Binding-site contacts:
Ligand atom C2' contacts residue ARG88 of chain 1.G at 3.4 Å.
Ligand atom C62 contacts residue SER115 of chain 1.G at 3.1 Å.
Ligand atom O6 contacts residue SER115 of chain 1.G at 3.6 Å.
Ligand atom C5' contacts residue SER337 of chain 1.G at 3.6 Å.
Ligand atom N7 contacts residue HIS162 of chain 1.H at 3.2 Å.
Ligand atom O67 contacts residue LYS298 of chain 1.F at 3.6 Å (salt-bridge).
Ligand atom O66 contacts residue SER115 of chain 1.G at 3.0 Å (h-bond).
Ligand atom O65 contacts residue THR114 of chain 1.G at 2.9 Å (h-bond).
Ligand atom C64 contacts residue THR161 of chain 1.H at 3.4 Å.
Ligand atom O6 contacts residue ARG332 of chain 1.G at 3.5 Å (salt-bridge).
Ligand atom O68 contacts residue LYS298 of chain 1.F at 3.0 Å (salt-bridge).
Ligand atom O1A contacts residue TYR24 of chain 1.F at 2.6 Å (h-bond).
Ligand atom PA contacts residue ARG23 of chain 1.F at 3.6 Å.
Ligand atom O5' contacts residue ARG341 of chain 1.G at 3.3 Å (salt-bridge).
Ligand atom O5' contacts residue ARG23 of chain 1.F at 3.0 Å (salt-bridge).
Ligand atom O65 contacts residue SER115 of chain 1.G at 3.0 Å (h-bond).
Ligand atom O2A contacts residue ARG341 of chain 1.G at 2.8 Å (salt-bridge).
Ligand atom O66 contacts residue HIS89 of chain 1.G at 2.6 Å (h-bond).
Ligand atom O67 contacts residue GLN244 of chain 1.G at 2.9 Å (h-bond).
Ligand atom O6 contacts residue GLN244 of chain 1.G at 3.3 Å (h-bond).
Ligand atom O2' contacts residue ARG88 of chain 1.G at 2.8 Å (salt-bridge).
Ligand atom O1A contacts residue ARG306 of chain 1.F at 3.0 Å (salt-bridge).
Ligand atom O2' contacts residue MET302 of chain 1.F at 3.2 Å.
Ligand atom O3' contacts residue ARG88 of chain 1.G at 3.6 Å.
Ligand atom O2A contacts residue TYR24 of chain 1.F at 3.3 Å (h-bond).
Ligand atom C5 contacts residue HIS89 of chain 1.G at 3.6 Å.
Ligand atom O68 contacts residue ASN300 of chain 1.F at 3.3 Å (h-bond).
Ligand atom O3' contacts residue ARG23 of chain 1.F at 3.5 Å (salt-bridge).
Ligand atom O3A contacts residue ARG306 of chain 1.F at 3.1 Å (salt-bridge).
Ligand atom C4 contacts residue HIS89 of chain 1.G at 3.3 Å.
Ligand atom O1A contacts residue ARG23 of chain 1.F at 2.8 Å (salt-bridge).
Ligand atom O2A contacts residue ALA338 of chain 1.G at 3.3 Å (h-bond).
Ligand atom N9 contacts residue HIS89 of chain 1.G at 3.5 Å (h-bond).
Ligand atom N3 contacts residue SER115 of chain 1.G at 3.5 Å.
Ligand atom PA contacts residue ARG306 of chain 1.F at 3.5 Å.
Ligand atom N6 contacts residue HIS162 of chain 1.H at 3.6 Å.
Ligand atom O67 contacts residue THR161 of chain 1.H at 2.5 Å (h-bond).
Ligand atom O2A contacts residue SER337 of chain 1.G at 2.5 Å (h-bond).
Ligand atom O5' contacts residue ARG306 of chain 1.F at 3.5 Å (salt-bridge).
Ligand atom PA contacts residue TYR24 of chain 1.F at 3.4 Å.

Sequence of chain 1.G:
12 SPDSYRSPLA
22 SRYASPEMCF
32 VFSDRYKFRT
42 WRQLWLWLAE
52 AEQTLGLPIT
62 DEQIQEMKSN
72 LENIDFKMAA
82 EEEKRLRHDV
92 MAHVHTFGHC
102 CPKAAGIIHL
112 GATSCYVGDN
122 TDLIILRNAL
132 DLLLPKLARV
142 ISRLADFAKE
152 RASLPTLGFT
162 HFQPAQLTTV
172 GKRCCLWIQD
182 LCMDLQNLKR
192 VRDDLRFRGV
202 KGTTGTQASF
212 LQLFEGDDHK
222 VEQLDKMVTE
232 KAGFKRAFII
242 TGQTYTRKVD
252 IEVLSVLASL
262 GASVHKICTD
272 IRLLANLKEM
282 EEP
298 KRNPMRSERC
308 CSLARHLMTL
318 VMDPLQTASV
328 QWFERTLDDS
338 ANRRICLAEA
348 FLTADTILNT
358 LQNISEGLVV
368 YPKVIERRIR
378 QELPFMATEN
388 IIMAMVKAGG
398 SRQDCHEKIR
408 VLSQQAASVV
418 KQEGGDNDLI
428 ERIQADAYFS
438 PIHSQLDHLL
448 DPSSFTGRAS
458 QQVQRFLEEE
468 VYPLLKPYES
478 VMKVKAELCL

This protein binds this small molecule.
Small molecule (SMILES): Nc1c(C(=O)N[C@@H](CC(=O)O)C(=O)O)ncn1[C@@H]1O[C@H](COP(=O)(O)O)[C@@H](O)[C@@H]1O

Sequence of chain 1.H:
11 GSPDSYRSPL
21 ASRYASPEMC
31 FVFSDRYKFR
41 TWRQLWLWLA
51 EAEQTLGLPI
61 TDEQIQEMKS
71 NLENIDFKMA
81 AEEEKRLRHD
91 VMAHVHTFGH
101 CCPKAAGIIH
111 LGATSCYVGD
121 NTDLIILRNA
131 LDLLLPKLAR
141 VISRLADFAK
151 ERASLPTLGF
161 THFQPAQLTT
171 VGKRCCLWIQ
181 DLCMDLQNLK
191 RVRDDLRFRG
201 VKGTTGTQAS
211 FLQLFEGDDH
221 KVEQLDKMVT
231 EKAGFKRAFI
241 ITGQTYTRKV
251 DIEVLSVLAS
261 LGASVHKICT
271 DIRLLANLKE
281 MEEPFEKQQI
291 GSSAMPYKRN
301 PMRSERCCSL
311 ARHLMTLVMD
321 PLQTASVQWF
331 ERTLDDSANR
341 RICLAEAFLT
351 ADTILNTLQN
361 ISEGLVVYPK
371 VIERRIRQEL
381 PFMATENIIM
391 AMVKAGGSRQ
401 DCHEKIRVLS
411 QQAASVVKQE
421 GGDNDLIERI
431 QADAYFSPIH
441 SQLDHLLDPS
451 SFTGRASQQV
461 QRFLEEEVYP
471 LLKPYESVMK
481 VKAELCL

Sequence of chain 1.F:
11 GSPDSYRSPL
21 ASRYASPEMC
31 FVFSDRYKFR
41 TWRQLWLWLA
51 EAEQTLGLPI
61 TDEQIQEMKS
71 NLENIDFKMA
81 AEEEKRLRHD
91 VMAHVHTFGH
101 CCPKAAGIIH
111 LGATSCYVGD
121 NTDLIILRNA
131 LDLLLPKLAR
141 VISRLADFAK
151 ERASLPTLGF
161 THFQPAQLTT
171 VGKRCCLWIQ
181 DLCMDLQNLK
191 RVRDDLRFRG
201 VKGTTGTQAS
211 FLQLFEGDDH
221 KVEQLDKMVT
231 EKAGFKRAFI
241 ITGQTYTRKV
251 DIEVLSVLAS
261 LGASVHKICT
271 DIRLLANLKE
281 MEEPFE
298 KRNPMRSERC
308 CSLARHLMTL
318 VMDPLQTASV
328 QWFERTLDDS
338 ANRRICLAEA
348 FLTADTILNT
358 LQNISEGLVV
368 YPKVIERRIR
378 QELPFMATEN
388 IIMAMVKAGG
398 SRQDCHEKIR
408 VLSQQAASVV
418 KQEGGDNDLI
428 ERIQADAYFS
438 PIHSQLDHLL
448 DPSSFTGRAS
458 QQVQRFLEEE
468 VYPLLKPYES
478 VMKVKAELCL